A small-molecule ligand and the protein it binds are described below.
Small molecule (SMILES): CC(=O)N[C@H]1[C@H](O[C@H]2[C@H](O)[C@@H](NC(C)=O)CO[C@@H]2CO)O[C@H](CO)[C@@H](O)[C@@H]1O

Binding-site contacts:
Ligand atom O7 contacts residue VAL94 of chain 52.E at 3.5 Å.
Ligand atom C3 contacts residue TYR93 of chain 52.E at 3.8 Å (hydrophobic).
Ligand atom C7 contacts residue TYR93 of chain 52.E at 4.3 Å (hydrophobic).
Ligand atom C1 contacts residue ASN182 of chain 52.E at 1.4 Å.
Ligand atom C7 contacts residue TRP154 of chain 52.E at 4.5 Å (hydrophobic).
Ligand atom O7 contacts residue TRP154 of chain 52.E at 4.5 Å.
Ligand atom C2 contacts residue TYR93 of chain 52.E at 3.8 Å (hydrophobic).
Ligand atom N2 contacts residue ASN182 of chain 52.E at 2.9 Å (h-bond).
Ligand atom N2 contacts residue TYR93 of chain 52.E at 3.3 Å (h-bond).
Ligand atom C3 contacts residue ASN182 of chain 52.E at 3.8 Å.
Ligand atom C5 contacts residue ASN182 of chain 52.E at 3.6 Å.
Ligand atom C7 contacts residue ASN182 of chain 52.E at 3.1 Å.
Ligand atom O7 contacts residue LEU70 of chain 52.E at 3.7 Å.
Ligand atom C1 contacts residue TYR93 of chain 52.E at 3.8 Å (hydrophobic).
Ligand atom O5 contacts residue ASN182 of chain 52.E at 2.4 Å (h-bond).
Ligand atom C4 contacts residue ASN182 of chain 52.E at 4.3 Å.
Ligand atom C3 contacts residue VAL94 of chain 52.E at 4.4 Å (hydrophobic).
Ligand atom C2 contacts residue ASN182 of chain 52.E at 2.5 Å.
Ligand atom O7 contacts residue ASN182 of chain 52.E at 2.9 Å (h-bond).
Ligand atom O3 contacts residue VAL94 of chain 52.E at 4.5 Å.
Ligand atom C8 contacts residue TYR93 of chain 52.E at 4.4 Å (hydrophobic).
Ligand atom C8 contacts residue ASP150 of chain 52.E at 4.3 Å.
Ligand atom C8 contacts residue ASN182 of chain 52.E at 4.3 Å.
Ligand atom C8 contacts residue TRP154 of chain 52.E at 3.6 Å (hydrophobic).
Ligand atom O4 contacts residue VAL94 of chain 52.E at 3.7 Å.
Ligand atom C2 contacts residue VAL94 of chain 52.E at 4.3 Å (hydrophobic).

Sequence of chain 52.E:
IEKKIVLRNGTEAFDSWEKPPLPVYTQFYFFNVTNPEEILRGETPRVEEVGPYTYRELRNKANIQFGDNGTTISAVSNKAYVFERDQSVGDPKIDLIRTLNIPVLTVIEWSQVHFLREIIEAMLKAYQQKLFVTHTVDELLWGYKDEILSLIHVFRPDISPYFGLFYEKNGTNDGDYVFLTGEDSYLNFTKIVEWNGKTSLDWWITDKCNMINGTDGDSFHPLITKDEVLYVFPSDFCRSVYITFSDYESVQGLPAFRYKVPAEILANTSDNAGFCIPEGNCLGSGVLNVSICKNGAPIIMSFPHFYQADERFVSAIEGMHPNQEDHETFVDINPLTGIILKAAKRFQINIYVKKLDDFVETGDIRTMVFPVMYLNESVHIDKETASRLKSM